This protein binds this small molecule.
Small molecule (SMILES): N[C@@H](C[C@]1(C(=O)O)C[C@H]2OC[C@@H](O)[C@@H](O)[C@H]2O1)C(=O)O

Binding-site contacts:
Ligand atom OXT contacts residue SER140 of chain 1.A at 2.8 Å (h-bond).
Ligand atom OAC contacts residue SER192 of chain 1.A at 2.7 Å (h-bond).
Ligand atom N contacts residue PRO87 of chain 1.A at 3.0 Å (h-bond).
Ligand atom CAQ contacts residue SER172 of chain 1.A at 3.6 Å.
Ligand atom C contacts residue ARG94 of chain 1.A at 3.4 Å.
Ligand atom C contacts residue THR89 of chain 1.A at 3.6 Å.
Ligand atom CAO contacts residue SER172 of chain 1.A at 3.1 Å.
Ligand atom OAE contacts residue THR141 of chain 1.A at 2.9 Å (h-bond).
Ligand atom CAG contacts residue SER192 of chain 1.A at 3.5 Å.
Ligand atom N contacts residue GLU189 of chain 1.A at 3.0 Å (salt-bridge).
Ligand atom OXT contacts residue TYR60 of chain 1.A at 3.4 Å.
Ligand atom C contacts residue SER140 of chain 1.A at 3.2 Å.
Ligand atom O contacts residue LEU88 of chain 1.A at 3.7 Å.
Ligand atom OAE contacts residue GLY139 of chain 1.A at 3.3 Å.
Ligand atom OAP contacts residue VAL136 of chain 1.A at 3.3 Å.
Ligand atom OAA contacts residue GLU189 of chain 1.A at 3.5 Å.
Ligand atom OAC contacts residue TYR215 of chain 1.A at 3.6 Å (h-bond).
Ligand atom OAP contacts residue SER172 of chain 1.A at 3.7 Å.
Ligand atom CA contacts residue GLU189 of chain 1.A at 3.6 Å.
Ligand atom CA contacts residue THR89 of chain 1.A at 3.5 Å.
Ligand atom CAF contacts residue MET188 of chain 1.A at 3.6 Å (hydrophobic).
Ligand atom O contacts residue PRO87 of chain 1.A at 3.6 Å (h-bond).
Ligand atom OAB contacts residue GLU189 of chain 1.A at 2.8 Å (salt-bridge).
Ligand atom O contacts residue THR89 of chain 1.A at 2.9 Å (h-bond).
Ligand atom OAB contacts residue MET188 of chain 1.A at 3.6 Å.
Ligand atom CAH contacts residue GLU12 of chain 1.A at 3.6 Å.
Ligand atom C contacts residue TYR60 of chain 1.A at 3.6 Å (hydrophobic).
Ligand atom N contacts residue THR89 of chain 1.A at 2.9 Å (h-bond).
Ligand atom O contacts residue ARG94 of chain 1.A at 2.8 Å (salt-bridge).
Ligand atom OAI contacts residue GLU189 of chain 1.A at 3.1 Å (salt-bridge).
Ligand atom OXT contacts residue GLY139 of chain 1.A at 3.6 Å.
Ligand atom CB contacts residue TYR60 of chain 1.A at 3.5 Å (hydrophobic).
Ligand atom OAE contacts residue SER140 of chain 1.A at 3.0 Å (h-bond).
Ligand atom CA contacts residue SER140 of chain 1.A at 3.1 Å.
Ligand atom OAC contacts residue GLU189 of chain 1.A at 3.0 Å (salt-bridge).
Ligand atom CAD contacts residue THR141 of chain 1.A at 3.3 Å.
Ligand atom CAG contacts residue SER172 of chain 1.A at 3.8 Å.
Ligand atom OAA contacts residue THR141 of chain 1.A at 2.5 Å (h-bond).
Ligand atom O contacts residue TYR60 of chain 1.A at 3.4 Å.
Ligand atom OXT contacts residue ARG94 of chain 1.A at 2.7 Å (salt-bridge).

Sequence of chain 1.A:
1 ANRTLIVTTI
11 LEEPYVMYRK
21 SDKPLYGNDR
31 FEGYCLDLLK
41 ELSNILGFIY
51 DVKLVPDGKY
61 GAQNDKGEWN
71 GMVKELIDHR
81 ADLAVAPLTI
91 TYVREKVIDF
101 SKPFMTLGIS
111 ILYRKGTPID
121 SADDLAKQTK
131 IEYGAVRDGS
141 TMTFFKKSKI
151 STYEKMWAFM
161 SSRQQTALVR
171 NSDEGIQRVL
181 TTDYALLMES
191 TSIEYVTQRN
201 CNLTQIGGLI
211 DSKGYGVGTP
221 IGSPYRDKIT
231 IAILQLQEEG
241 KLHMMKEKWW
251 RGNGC